Sequence of chain 1.F:
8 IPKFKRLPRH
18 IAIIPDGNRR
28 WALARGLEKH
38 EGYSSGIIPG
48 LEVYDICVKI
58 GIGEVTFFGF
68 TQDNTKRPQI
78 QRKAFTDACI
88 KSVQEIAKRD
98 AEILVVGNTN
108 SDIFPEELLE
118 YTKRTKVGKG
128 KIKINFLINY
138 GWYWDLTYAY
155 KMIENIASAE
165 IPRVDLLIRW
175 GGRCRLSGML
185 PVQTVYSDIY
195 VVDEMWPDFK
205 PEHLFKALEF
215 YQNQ

A protein and the small-molecule ligand that binds it are described below.
Small molecule (SMILES): CC(C)=CCC/C(C)=C/CC/C(C)=C/COC[C@@H](O)CO

Binding-site contacts:
Ligand atom C16 contacts residue FQ01 of chain 1.DA at 0.4 Å.
Ligand atom C12 contacts residue FQF1 of chain 1.EA at 0.8 Å.
Ligand atom C18 contacts residue FQF1 of chain 1.EA at 0.2 Å.
Ligand atom C13 contacts residue FQ01 of chain 1.DA at 0.3 Å.
Ligand atom C19 contacts residue FQF1 of chain 1.EA at 0.2 Å.
Ligand atom C17 contacts residue FQ01 of chain 1.DA at 0.2 Å.
Ligand atom C10 contacts residue FQ01 of chain 1.DA at 0.9 Å.
Ligand atom C2 contacts residue FQF1 of chain 1.EA at 0.6 Å.
Ligand atom C14 contacts residue FQF1 of chain 1.EA at 0.9 Å.
Ligand atom C17 contacts residue FQF1 of chain 1.EA at 0.3 Å.
Ligand atom C20 contacts residue FQF1 of chain 1.EA at 0.4 Å.
Ligand atom C18 contacts residue FQ01 of chain 1.DA at 0.1 Å.
Ligand atom O5 contacts residue FQ01 of chain 1.DA at 0.6 Å (h-bond).
Ligand atom O1 contacts residue FQF1 of chain 1.EA at 1.2 Å (h-bond).
Ligand atom C15 contacts residue FQF1 of chain 1.EA at 0.6 Å.
Ligand atom C10 contacts residue FQF1 of chain 1.EA at 0.4 Å.
Ligand atom C9 contacts residue FQ01 of chain 1.DA at 0.4 Å.
Ligand atom C19 contacts residue FQ01 of chain 1.DA at 0.1 Å.
Ligand atom C7 contacts residue FQF1 of chain 1.EA at 0.6 Å.
Ligand atom C16 contacts residue FQF1 of chain 1.EA at 0.6 Å.
Ligand atom C15 contacts residue FQ01 of chain 1.DA at 0.3 Å.
Ligand atom C1 contacts residue FQ01 of chain 1.DA at 0.6 Å.
Ligand atom C6 contacts residue FQF1 of chain 1.EA at 1.0 Å.
Ligand atom C14 contacts residue FQ01 of chain 1.DA at 0.7 Å.
Ligand atom C13 contacts residue FQF1 of chain 1.EA at 0.6 Å.
Ligand atom O6 contacts residue FQF1 of chain 1.EA at 0.2 Å (h-bond).
Ligand atom C11 contacts residue FQ01 of chain 1.DA at 0.2 Å.
Ligand atom C12 contacts residue FQ01 of chain 1.DA at 0.3 Å.
Ligand atom C3 contacts residue FQ01 of chain 1.DA at 1.0 Å.
Ligand atom C7 contacts residue FQ01 of chain 1.DA at 1.0 Å.
Ligand atom C6 contacts residue FQ01 of chain 1.DA at 0.8 Å.
Ligand atom C2 contacts residue FQ01 of chain 1.DA at 1.1 Å.
Ligand atom C20 contacts residue FQ01 of chain 1.DA at 0.2 Å.
Ligand atom C8 contacts residue FQF1 of chain 1.EA at 0.6 Å.
Ligand atom C9 contacts residue FQF1 of chain 1.EA at 1.1 Å.
Ligand atom C8 contacts residue FQ01 of chain 1.DA at 0.4 Å.
Ligand atom C1 contacts residue FQF1 of chain 1.EA at 1.1 Å.
Ligand atom C11 contacts residue FQF1 of chain 1.EA at 0.8 Å.
Ligand atom O1 contacts residue FQ01 of chain 1.DA at 0.4 Å (h-bond).
Ligand atom O5 contacts residue FQF1 of chain 1.EA at 0.6 Å.